Binding-site contacts:
Ligand atom C27 contacts residue PHE86 of chain 12.A at 3.5 Å (hydrophobic).
Ligand atom O3 contacts residue SER99 of chain 12.A at 3.1 Å.
Ligand atom C1 contacts residue LEU44 of chain 12.A at 3.8 Å (hydrophobic).
Ligand atom C27 contacts residue TYR126 of chain 12.A at 3.4 Å (hydrophobic).
Ligand atom C11 contacts residue MET47 of chain 12.A at 3.9 Å (hydrophobic).
Ligand atom CL1 contacts residue TRP226 of chain 12.A at 4.0 Å (hydrophobic).
Ligand atom C10 contacts residue HIS51 of chain 12.A at 3.9 Å.
Ligand atom C3 contacts residue TRP226 of chain 12.A at 3.8 Å (hydrophobic).
Ligand atom CL1 contacts residue HIS204 of chain 12.A at 3.9 Å.
Ligand atom C21 contacts residue MET22 of chain 12.A at 3.5 Å (hydrophobic).
Ligand atom O1 contacts residue TRP211 of chain 12.A at 3.7 Å.
Ligand atom C1 contacts residue THR45 of chain 12.A at 3.6 Å.
Ligand atom N2 contacts residue MET22 of chain 12.A at 3.6 Å.
Ligand atom C2 contacts residue THR45 of chain 12.A at 4.0 Å.
Ligand atom N2 contacts residue ARG88 of chain 12.A at 3.7 Å.
Ligand atom C9 contacts residue ALA48 of chain 12.A at 3.9 Å (hydrophobic).
Ligand atom C28 contacts residue TYR126 of chain 12.A at 3.4 Å (hydrophobic).
Ligand atom C3 contacts residue THR45 of chain 12.A at 3.9 Å.
Ligand atom C2 contacts residue LEU44 of chain 12.A at 3.9 Å (hydrophobic).
Ligand atom O4 contacts residue MET22 of chain 12.A at 3.9 Å.
Ligand atom O4 contacts residue ARG88 of chain 12.A at 3.7 Å.
Ligand atom C3 contacts residue PHE218 of chain 12.A at 3.8 Å (hydrophobic).
Ligand atom C26 contacts residue PHE86 of chain 12.A at 3.5 Å (hydrophobic).
Ligand atom C20 contacts residue MET22 of chain 12.A at 3.0 Å (hydrophobic).
Ligand atom C15 contacts residue MET47 of chain 12.A at 3.7 Å (hydrophobic).
Ligand atom N1 contacts residue HIS204 of chain 12.A at 3.1 Å (h-bond).
Ligand atom CL1 contacts residue MET85 of chain 12.A at 3.6 Å (hydrophobic).
Ligand atom C22 contacts residue MET22 of chain 12.A at 3.9 Å (hydrophobic).
Ligand atom C18 contacts residue THR27 of chain 12.A at 3.9 Å.
Ligand atom C12 contacts residue MET47 of chain 12.A at 3.6 Å (hydrophobic).
Ligand atom C27 contacts residue SER89 of chain 12.A at 3.7 Å.
Ligand atom C23 contacts residue MET22 of chain 12.A at 4.0 Å (hydrophobic).
Ligand atom C7 contacts residue LEU44 of chain 12.A at 3.7 Å (hydrophobic).
Ligand atom C23 contacts residue ARG88 of chain 12.A at 3.8 Å.
Ligand atom C19 contacts residue MET22 of chain 12.A at 3.9 Å (hydrophobic).
Ligand atom C18 contacts residue ILE92 of chain 12.A at 4.0 Å (hydrophobic).
Ligand atom C19 contacts residue ARG88 of chain 12.A at 3.8 Å.
Ligand atom C20 contacts residue HIS51 of chain 12.A at 3.9 Å.
Ligand atom C1 contacts residue PHE41 of chain 12.A at 3.8 Å (hydrophobic).
Ligand atom O1 contacts residue HIS204 of chain 12.A at 3.8 Å.

Sequence of chain 12.A:
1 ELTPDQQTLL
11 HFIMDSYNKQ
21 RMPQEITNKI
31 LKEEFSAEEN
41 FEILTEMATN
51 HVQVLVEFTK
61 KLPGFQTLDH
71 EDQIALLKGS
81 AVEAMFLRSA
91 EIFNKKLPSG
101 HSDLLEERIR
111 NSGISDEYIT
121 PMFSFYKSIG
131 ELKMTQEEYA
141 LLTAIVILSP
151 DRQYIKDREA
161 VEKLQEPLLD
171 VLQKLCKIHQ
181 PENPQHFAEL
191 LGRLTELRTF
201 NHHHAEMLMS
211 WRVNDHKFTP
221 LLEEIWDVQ

The small molecule below binds the protein below.
Small molecule (SMILES): Cc1cccc(C)c1-c1noc(C(C)C)c1COc1ccc(-c2ccc3cc(C(=O)O)ncc3c2)cc1